Binding-site contacts:
Ligand atom O6 contacts residue ASP355 of chain 1.A at 3.7 Å.
Ligand atom C5 contacts residue ASP355 of chain 1.A at 3.9 Å.
Ligand atom C5 contacts residue ARG357 of chain 1.A at 3.8 Å.
Ligand atom O1A contacts residue HIS28 of chain 1.A at 2.9 Å (h-bond).
Ligand atom O2 contacts residue HIS26 of chain 1.A at 3.8 Å.
Ligand atom C3 contacts residue ZN1 of chain 1.F at 3.6 Å.
Ligand atom O3 contacts residue ARG357 of chain 1.A at 3.6 Å (salt-bridge).
Ligand atom C1 contacts residue MET258 of chain 1.A at 3.7 Å (hydrophobic).
Ligand atom O2 contacts residue ASP355 of chain 1.A at 2.9 Å (salt-bridge).
Ligand atom O1A contacts residue ZN1 of chain 1.F at 2.1 Å.
Ligand atom C2 contacts residue TRP325 of chain 1.A at 3.5 Å (hydrophobic).
Ligand atom O1A contacts residue HIS26 of chain 1.A at 3.1 Å (h-bond).
Ligand atom C1 contacts residue ARG170 of chain 1.A at 3.4 Å.
Ligand atom C3 contacts residue HIS28 of chain 1.A at 3.8 Å.
Ligand atom O5 contacts residue HIS28 of chain 1.A at 3.6 Å.
Ligand atom O2 contacts residue ZN1 of chain 1.F at 2.0 Å.
Ligand atom C6 contacts residue HIS49 of chain 1.A at 3.9 Å.
Ligand atom O1A contacts residue ARG170 of chain 1.A at 3.1 Å (salt-bridge).
Ligand atom O1B contacts residue ARG170 of chain 1.A at 2.6 Å (salt-bridge).
Ligand atom O1B contacts residue SER223 of chain 1.A at 3.9 Å.
Ligand atom O2 contacts residue HIS28 of chain 1.A at 3.6 Å (h-bond).
Ligand atom C6 contacts residue TRP326 of chain 1.A at 3.5 Å (hydrophobic).
Ligand atom C1 contacts residue ZN1 of chain 1.F at 2.8 Å.
Ligand atom C3 contacts residue ARG357 of chain 1.A at 3.6 Å.
Ligand atom O5 contacts residue ASP355 of chain 1.A at 3.1 Å (salt-bridge).
Ligand atom O1A contacts residue MET258 of chain 1.A at 3.1 Å.
Ligand atom C4 contacts residue TRP326 of chain 1.A at 3.7 Å (hydrophobic).
Ligand atom O5 contacts residue ZN1 of chain 1.F at 3.6 Å.
Ligand atom C5 contacts residue HIS49 of chain 1.A at 3.9 Å.
Ligand atom C4 contacts residue ARG357 of chain 1.A at 3.8 Å.
Ligand atom O2 contacts residue TRP325 of chain 1.A at 2.8 Å (h-bond).
Ligand atom O5 contacts residue ARG357 of chain 1.A at 3.4 Å (salt-bridge).
Ligand atom C2 contacts residue HIS28 of chain 1.A at 3.8 Å.
Ligand atom C2 contacts residue ZN1 of chain 1.F at 2.8 Å.
Ligand atom C6 contacts residue TYR50 of chain 1.A at 3.2 Å (hydrophobic).
Ligand atom O4 contacts residue ARG357 of chain 1.A at 3.1 Å (salt-bridge).
Ligand atom O4 contacts residue TRP326 of chain 1.A at 3.9 Å.
Ligand atom O4 contacts residue HIS49 of chain 1.A at 3.0 Å (h-bond).
Ligand atom O6 contacts residue TYR50 of chain 1.A at 2.5 Å (h-bond).
Ligand atom C1 contacts residue HIS28 of chain 1.A at 3.6 Å.

Sequence of chain 1.A:
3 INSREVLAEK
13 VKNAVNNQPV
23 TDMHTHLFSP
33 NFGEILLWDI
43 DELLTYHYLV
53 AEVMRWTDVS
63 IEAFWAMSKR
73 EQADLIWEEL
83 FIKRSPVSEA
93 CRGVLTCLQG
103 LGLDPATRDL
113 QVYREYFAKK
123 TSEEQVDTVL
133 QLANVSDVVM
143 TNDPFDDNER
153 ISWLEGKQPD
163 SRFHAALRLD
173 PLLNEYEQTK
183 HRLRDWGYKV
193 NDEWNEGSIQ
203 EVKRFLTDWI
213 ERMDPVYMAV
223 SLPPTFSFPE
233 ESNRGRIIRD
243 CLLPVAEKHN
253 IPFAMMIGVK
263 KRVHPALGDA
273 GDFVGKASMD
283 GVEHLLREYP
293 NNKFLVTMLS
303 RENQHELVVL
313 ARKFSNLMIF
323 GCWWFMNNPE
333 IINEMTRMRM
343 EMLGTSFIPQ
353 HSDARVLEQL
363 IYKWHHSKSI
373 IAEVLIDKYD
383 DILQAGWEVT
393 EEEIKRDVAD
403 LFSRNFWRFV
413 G

This protein binds this small molecule.
Small molecule (SMILES): O=CC(=O)[C@@H](O)[C@H](O)[C@H](O)C(=O)O